Sequence of chain 1.B:
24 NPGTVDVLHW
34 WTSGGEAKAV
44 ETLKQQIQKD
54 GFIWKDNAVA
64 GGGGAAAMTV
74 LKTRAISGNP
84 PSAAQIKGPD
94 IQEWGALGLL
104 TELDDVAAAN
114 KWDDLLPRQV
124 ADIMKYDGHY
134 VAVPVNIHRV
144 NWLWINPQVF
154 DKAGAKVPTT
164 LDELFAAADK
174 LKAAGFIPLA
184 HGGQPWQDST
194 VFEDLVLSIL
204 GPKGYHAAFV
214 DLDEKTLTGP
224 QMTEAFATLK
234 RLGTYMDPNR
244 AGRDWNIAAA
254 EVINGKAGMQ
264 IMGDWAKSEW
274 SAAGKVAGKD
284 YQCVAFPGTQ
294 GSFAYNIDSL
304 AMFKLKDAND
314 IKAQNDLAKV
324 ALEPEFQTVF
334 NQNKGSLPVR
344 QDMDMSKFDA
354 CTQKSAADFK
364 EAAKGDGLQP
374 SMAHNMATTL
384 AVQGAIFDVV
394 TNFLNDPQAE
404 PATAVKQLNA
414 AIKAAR

Binding-site contacts:
Ligand atom C1 contacts residue HIS377 of chain 1.B at 3.4 Å.
Ligand atom O6 contacts residue GLY65 of chain 1.B at 3.3 Å.
Ligand atom O1 contacts residue HIS377 of chain 1.B at 2.8 Å (h-bond).
Ligand atom C3 contacts residue ASP301 of chain 1.B at 3.6 Å.
Ligand atom O5 contacts residue GLY66 of chain 1.B at 3.5 Å (h-bond).
Ligand atom O6 contacts residue TRP33 of chain 1.B at 3.4 Å (h-bond).
Ligand atom C2 contacts residue ASP301 of chain 1.B at 3.4 Å.
Ligand atom O1 contacts residue TRP33 of chain 1.B at 3.6 Å.
Ligand atom O6 contacts residue GLY66 of chain 1.B at 3.0 Å (h-bond).
Ligand atom O1 contacts residue GLY66 of chain 1.B at 3.7 Å.
Ligand atom C1 contacts residue LYS90 of chain 1.B at 3.9 Å.
Ligand atom C4 contacts residue TRP33 of chain 1.B at 3.9 Å (hydrophobic).
Ligand atom C6 contacts residue GLY66 of chain 1.B at 3.9 Å.
Ligand atom C4 contacts residue LYS337 of chain 1.B at 3.9 Å.
Ligand atom O5 contacts residue TRP33 of chain 1.B at 3.2 Å (h-bond).
Ligand atom C5 contacts residue TRP33 of chain 1.B at 3.9 Å (hydrophobic).
Ligand atom C6 contacts residue GLU39 of chain 1.B at 3.8 Å.
Ligand atom C5 contacts residue TRP268 of chain 1.B at 3.8 Å (hydrophobic).
Ligand atom C2 contacts residue ASN299 of chain 1.B at 3.7 Å.
Ligand atom O3 contacts residue LYS337 of chain 1.B at 2.8 Å (salt-bridge).
Ligand atom C1 contacts residue TRP33 of chain 1.B at 3.8 Å (hydrophobic).
Ligand atom O4 contacts residue GLU39 of chain 1.B at 2.9 Å (salt-bridge).
Ligand atom O2 contacts residue LYS90 of chain 1.B at 3.0 Å (salt-bridge).
Ligand atom C3 contacts residue LYS337 of chain 1.B at 3.8 Å.
Ligand atom O4 contacts residue TRP33 of chain 1.B at 3.1 Å (h-bond).
Ligand atom C2 contacts residue LYS90 of chain 1.B at 3.9 Å.
Ligand atom O3 contacts residue TRP34 of chain 1.B at 3.1 Å (h-bond).
Ligand atom O4 contacts residue TRP34 of chain 1.B at 3.4 Å (h-bond).
Ligand atom O1 contacts residue LYS90 of chain 1.B at 3.1 Å (salt-bridge).
Ligand atom C2 contacts residue TRP33 of chain 1.B at 3.6 Å (hydrophobic).
Ligand atom C6 contacts residue TRP248 of chain 1.B at 3.4 Å (hydrophobic).
Ligand atom O2 contacts residue ASP301 of chain 1.B at 2.5 Å (salt-bridge).
Ligand atom C6 contacts residue TRP268 of chain 1.B at 3.6 Å (hydrophobic).
Ligand atom O3 contacts residue ASP301 of chain 1.B at 2.6 Å (salt-bridge).
Ligand atom C4 contacts residue GLU39 of chain 1.B at 3.2 Å.
Ligand atom O6 contacts residue TRP248 of chain 1.B at 3.4 Å (h-bond).
Ligand atom O6 contacts residue GLU39 of chain 1.B at 3.7 Å.
Ligand atom O3 contacts residue GLU39 of chain 1.B at 3.9 Å.
Ligand atom C1 contacts residue ASN299 of chain 1.B at 3.8 Å.
Ligand atom O2 contacts residue ASN299 of chain 1.B at 2.9 Å (h-bond).

A small-molecule ligand and the protein it binds are described below.
Small molecule (SMILES): OC[C@H]1O[C@@H](O)[C@H](O)[C@@H](O)[C@H]1O